Sequence of chain 1.G:
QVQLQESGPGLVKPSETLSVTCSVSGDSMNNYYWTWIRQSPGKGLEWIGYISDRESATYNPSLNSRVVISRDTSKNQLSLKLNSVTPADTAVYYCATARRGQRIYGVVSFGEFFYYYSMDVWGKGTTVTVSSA

Sequence of chain 1.E:
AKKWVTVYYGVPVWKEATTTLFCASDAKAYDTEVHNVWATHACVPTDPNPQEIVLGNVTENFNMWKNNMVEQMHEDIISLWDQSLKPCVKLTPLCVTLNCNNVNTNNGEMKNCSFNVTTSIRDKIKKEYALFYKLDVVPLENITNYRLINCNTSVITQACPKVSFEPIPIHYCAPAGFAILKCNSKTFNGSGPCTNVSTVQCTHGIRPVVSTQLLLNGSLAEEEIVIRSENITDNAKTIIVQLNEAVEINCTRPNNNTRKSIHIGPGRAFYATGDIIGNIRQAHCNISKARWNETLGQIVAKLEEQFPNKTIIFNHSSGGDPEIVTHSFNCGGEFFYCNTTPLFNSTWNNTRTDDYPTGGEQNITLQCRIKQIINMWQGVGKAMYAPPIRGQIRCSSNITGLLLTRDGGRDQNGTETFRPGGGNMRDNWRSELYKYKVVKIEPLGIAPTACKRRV

This small molecule binds to this protein.
Small molecule (SMILES): CC(=O)N[C@H]1[C@H](O[C@H]2[C@H](O)[C@@H](NC(C)=O)CO[C@@H]2CO)O[C@H](CO)[C@@H](O[C@@H]2O[C@H](CO[C@H]3O[C@H](CO)[C@@H](O)[C@H](O)[C@@H]3O)[C@@H](O)[C@H](O[C@H]3O[C@H](CO)[C@@H](O)[C@H](O)[C@@H]3O[C@H]3O[C@H](CO)[C@@H](O)[C@H](O)[C@@H]3O)[C@@H]2O)[C@@H]1O

Binding-site contacts:
Ligand atom C1 contacts residue PHE95 of chain 1.H at 3.6 Å (hydrophobic).
Ligand atom C2 contacts residue ASN142 of chain 1.E at 2.5 Å.
Ligand atom C5 contacts residue SER56 of chain 1.G at 3.3 Å.
Ligand atom C8 contacts residue ASP90 of chain 1.H at 3.5 Å.
Ligand atom O6 contacts residue ALA57 of chain 1.G at 2.6 Å (h-bond).
Ligand atom C3 contacts residue PHE95 of chain 1.H at 3.6 Å (hydrophobic).
Ligand atom O2 contacts residue ARG100 of chain 1.G at 3.2 Å (salt-bridge).
Ligand atom C5 contacts residue ASN142 of chain 1.E at 3.6 Å.
Ligand atom O4 contacts residue SER56 of chain 1.G at 3.3 Å (h-bond).
Ligand atom C6 contacts residue SER56 of chain 1.G at 3.3 Å.
Ligand atom O6 contacts residue TYR115 of chain 1.G at 2.5 Å (h-bond).
Ligand atom C6 contacts residue TYR115 of chain 1.G at 3.3 Å (hydrophobic).
Ligand atom C2 contacts residue TYR33 of chain 1.G at 4.1 Å (hydrophobic).
Ligand atom O3 contacts residue ARG54 of chain 1.G at 3.3 Å.
Ligand atom C8 contacts residue GLY94 of chain 1.H at 3.6 Å.
Ligand atom O5 contacts residue ASN142 of chain 1.E at 2.3 Å (h-bond).
Ligand atom N2 contacts residue PHE95 of chain 1.H at 3.9 Å.
Ligand atom O6 contacts residue TYR50 of chain 1.G at 3.5 Å (h-bond).
Ligand atom O7 contacts residue ASN142 of chain 1.E at 3.2 Å (h-bond).
Ligand atom O2 contacts residue SER52 of chain 1.G at 3.8 Å.
Ligand atom C2 contacts residue ARG100 of chain 1.G at 3.9 Å.
Ligand atom O6 contacts residue TYR33 of chain 1.G at 3.8 Å.
Ligand atom O2 contacts residue TYR33 of chain 1.G at 3.0 Å (h-bond).
Ligand atom C6 contacts residue ALA57 of chain 1.G at 3.6 Å (hydrophobic).
Ligand atom C2 contacts residue PHE95 of chain 1.H at 3.9 Å (hydrophobic).
Ligand atom C1 contacts residue ARG100 of chain 1.G at 3.4 Å.
Ligand atom C5 contacts residue PHE95 of chain 1.H at 3.9 Å (hydrophobic).
Ligand atom C7 contacts residue GLY94 of chain 1.H at 4.2 Å.
Ligand atom C1 contacts residue ASN142 of chain 1.E at 1.4 Å.
Ligand atom C3 contacts residue ARG54 of chain 1.G at 4.2 Å.
Ligand atom O6 contacts residue GLU55 of chain 1.G at 4.0 Å.
Ligand atom C4 contacts residue SER56 of chain 1.G at 3.9 Å.
Ligand atom C7 contacts residue ASN142 of chain 1.E at 3.3 Å.
Ligand atom N2 contacts residue ASN142 of chain 1.E at 3.0 Å (h-bond).
Ligand atom O5 contacts residue ALA57 of chain 1.G at 3.7 Å.
Ligand atom C3 contacts residue ASN142 of chain 1.E at 3.8 Å.
Ligand atom N2 contacts residue GLY94 of chain 1.H at 4.1 Å.
Ligand atom O5 contacts residue ARG100 of chain 1.G at 4.1 Å.
Ligand atom O7 contacts residue PHE114 of chain 1.G at 3.9 Å.
Ligand atom C6 contacts residue ARG100 of chain 1.G at 3.8 Å.

Sequence of chain 1.H:
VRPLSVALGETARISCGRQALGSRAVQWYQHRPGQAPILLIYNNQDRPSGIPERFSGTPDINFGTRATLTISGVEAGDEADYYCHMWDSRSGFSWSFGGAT